Binding-site contacts:
Ligand atom N6 contacts residue ALA71 of chain 1.B at 3.3 Å.
Ligand atom C4 contacts residue LEU189 of chain 1.B at 3.7 Å (hydrophobic).
Ligand atom C6 contacts residue LEU189 of chain 1.B at 3.5 Å (hydrophobic).
Ligand atom C5 contacts residue LEU189 of chain 1.B at 3.5 Å (hydrophobic).
Ligand atom C3B contacts residue GLY46 of chain 1.B at 3.7 Å.
Ligand atom C3B contacts residue ALA47 of chain 1.B at 3.1 Å (hydrophobic).
Ligand atom O3G contacts residue ALA47 of chain 1.B at 3.4 Å.
Ligand atom PG contacts residue ALA47 of chain 1.B at 3.5 Å.
Ligand atom O1B contacts residue GLY46 of chain 1.B at 3.1 Å.
Ligand atom O5' contacts residue GLU45 of chain 1.B at 3.9 Å.
Ligand atom O4' contacts residue GLY44 of chain 1.B at 3.8 Å.
Ligand atom O3' contacts residue ASN127 of chain 1.B at 3.2 Å (h-bond).
Ligand atom PG contacts residue ASP200 of chain 1.B at 3.4 Å.
Ligand atom N6 contacts residue VAL120 of chain 1.B at 3.6 Å.
Ligand atom N6 contacts residue GLU121 of chain 1.B at 2.8 Å (salt-bridge).
Ligand atom PA contacts residue GLU45 of chain 1.B at 3.6 Å.
Ligand atom N1 contacts residue TYR122 of chain 1.B at 3.7 Å.
Ligand atom C2 contacts residue TYR122 of chain 1.B at 3.6 Å (hydrophobic).
Ligand atom N1 contacts residue ALA123 of chain 1.B at 3.0 Å (h-bond).
Ligand atom O1G contacts residue ASP200 of chain 1.B at 2.6 Å (salt-bridge).
Ligand atom N3 contacts residue ALA123 of chain 1.B at 3.9 Å.
Ligand atom N7 contacts residue LEU189 of chain 1.B at 3.7 Å.
Ligand atom O1G contacts residue ASN187 of chain 1.B at 3.5 Å (h-bond).
Ligand atom N6 contacts residue LEU189 of chain 1.B at 3.6 Å.
Ligand atom O2G contacts residue ASP200 of chain 1.B at 3.1 Å (salt-bridge).
Ligand atom PB contacts residue GLY46 of chain 1.B at 3.8 Å.
Ligand atom O4' contacts residue LEU43 of chain 1.B at 3.3 Å (h-bond).
Ligand atom PA contacts residue GLY44 of chain 1.B at 3.8 Å.
Ligand atom C2 contacts residue ALA123 of chain 1.B at 3.1 Å (hydrophobic).
Ligand atom O1A contacts residue GLY46 of chain 1.B at 2.6 Å (h-bond).
Ligand atom O2' contacts residue ASN127 of chain 1.B at 3.3 Å (h-bond).
Ligand atom O1B contacts residue ALA47 of chain 1.B at 3.8 Å.
Ligand atom O1A contacts residue GLU45 of chain 1.B at 2.3 Å (salt-bridge).
Ligand atom O2G contacts residue ALA47 of chain 1.B at 3.4 Å.
Ligand atom PA contacts residue GLY46 of chain 1.B at 3.9 Å.
Ligand atom O3A contacts residue GLY46 of chain 1.B at 3.9 Å.
Ligand atom C6 contacts residue GLU121 of chain 1.B at 3.8 Å.
Ligand atom O1A contacts residue GLY44 of chain 1.B at 2.9 Å.
Ligand atom O5' contacts residue GLY44 of chain 1.B at 3.2 Å.
Ligand atom C6 contacts residue ALA71 of chain 1.B at 3.6 Å (hydrophobic).

Sequence of chain 1.B:
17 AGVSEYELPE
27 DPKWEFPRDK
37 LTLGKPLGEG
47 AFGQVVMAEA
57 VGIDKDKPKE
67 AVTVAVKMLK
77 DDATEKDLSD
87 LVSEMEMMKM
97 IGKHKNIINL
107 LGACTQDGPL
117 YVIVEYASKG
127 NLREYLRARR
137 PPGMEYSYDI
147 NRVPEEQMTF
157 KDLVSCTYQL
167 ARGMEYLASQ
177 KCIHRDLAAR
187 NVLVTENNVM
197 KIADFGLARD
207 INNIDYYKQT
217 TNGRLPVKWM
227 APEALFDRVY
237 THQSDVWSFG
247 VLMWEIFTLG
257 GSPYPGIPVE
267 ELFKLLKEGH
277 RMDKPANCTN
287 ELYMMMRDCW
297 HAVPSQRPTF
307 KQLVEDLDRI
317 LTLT

The protein below binds the small molecule below.
Small molecule (SMILES): Nc1ncnc2c1ncn2[C@@H]1O[C@H](CO[P](=O)(O)O[P](=O)(O)CP(=O)(O)O)[C@@H](O)[C@H]1O